Binding-site contacts:
Ligand atom C7 contacts residue ASN196 of chain 1.C at 3.9 Å.
Ligand atom O5 contacts residue PHE468 of chain 1.C at 3.4 Å (h-bond).
Ligand atom O5 contacts residue ARG194 of chain 1.C at 3.9 Å.
Ligand atom C8 contacts residue PRO467 of chain 1.C at 3.2 Å (hydrophobic).
Ligand atom C5 contacts residue TYR210 of chain 1.C at 3.6 Å (hydrophobic).
Ligand atom O6 contacts residue THR143 of chain 1.C at 4.1 Å.
Ligand atom C7 contacts residue PRO467 of chain 1.C at 3.4 Å (hydrophobic).
Ligand atom C3 contacts residue PHE468 of chain 1.C at 4.1 Å (hydrophobic).
Ligand atom C7 contacts residue TRP139 of chain 1.C at 3.9 Å (hydrophobic).
Ligand atom C3 contacts residue ALA469 of chain 1.C at 4.1 Å (hydrophobic).
Ligand atom O4 contacts residue ARG194 of chain 1.C at 3.4 Å (salt-bridge).
Ligand atom C1 contacts residue ASN141 of chain 1.C at 1.4 Å.
Ligand atom O7 contacts residue ASN141 of chain 1.C at 3.7 Å.
Ligand atom O4 contacts residue PHE468 of chain 1.C at 4.0 Å.
Ligand atom C8 contacts residue PRO464 of chain 1.C at 3.7 Å (hydrophobic).
Ligand atom C7 contacts residue TYR210 of chain 1.C at 3.8 Å (hydrophobic).
Ligand atom O7 contacts residue ASN196 of chain 1.C at 3.2 Å (h-bond).
Ligand atom C8 contacts residue TRP139 of chain 1.C at 3.8 Å (hydrophobic).
Ligand atom C6 contacts residue PHE468 of chain 1.C at 4.1 Å (hydrophobic).
Ligand atom C7 contacts residue ASN141 of chain 1.C at 3.5 Å.
Ligand atom C2 contacts residue ASN141 of chain 1.C at 2.4 Å.
Ligand atom C2 contacts residue PRO467 of chain 1.C at 4.0 Å (hydrophobic).
Ligand atom O6 contacts residue PHE468 of chain 1.C at 3.3 Å (h-bond).
Ligand atom C3 contacts residue ASN141 of chain 1.C at 3.8 Å.
Ligand atom N2 contacts residue ASN141 of chain 1.C at 2.9 Å (h-bond).
Ligand atom O5 contacts residue ASN141 of chain 1.C at 2.3 Å (h-bond).
Ligand atom O7 contacts residue TRP139 of chain 1.C at 3.5 Å.
Ligand atom N2 contacts residue ARG194 of chain 1.C at 4.0 Å.
Ligand atom O7 contacts residue TYR210 of chain 1.C at 2.8 Å (h-bond).
Ligand atom C1 contacts residue ARG194 of chain 1.C at 3.8 Å.
Ligand atom O4 contacts residue ALA469 of chain 1.C at 4.1 Å.
Ligand atom O3 contacts residue PRO467 of chain 1.C at 3.7 Å.
Ligand atom O3 contacts residue PHE468 of chain 1.C at 3.1 Å.
Ligand atom C6 contacts residue TYR210 of chain 1.C at 4.0 Å (hydrophobic).
Ligand atom C5 contacts residue ASN141 of chain 1.C at 3.6 Å.
Ligand atom O7 contacts residue ARG194 of chain 1.C at 2.8 Å (salt-bridge).
Ligand atom C7 contacts residue ARG194 of chain 1.C at 3.8 Å.
Ligand atom C2 contacts residue ARG194 of chain 1.C at 3.4 Å.
Ligand atom C3 contacts residue PRO467 of chain 1.C at 3.8 Å (hydrophobic).
Ligand atom N2 contacts residue PRO467 of chain 1.C at 3.0 Å (h-bond).

Sequence of chain 1.C:
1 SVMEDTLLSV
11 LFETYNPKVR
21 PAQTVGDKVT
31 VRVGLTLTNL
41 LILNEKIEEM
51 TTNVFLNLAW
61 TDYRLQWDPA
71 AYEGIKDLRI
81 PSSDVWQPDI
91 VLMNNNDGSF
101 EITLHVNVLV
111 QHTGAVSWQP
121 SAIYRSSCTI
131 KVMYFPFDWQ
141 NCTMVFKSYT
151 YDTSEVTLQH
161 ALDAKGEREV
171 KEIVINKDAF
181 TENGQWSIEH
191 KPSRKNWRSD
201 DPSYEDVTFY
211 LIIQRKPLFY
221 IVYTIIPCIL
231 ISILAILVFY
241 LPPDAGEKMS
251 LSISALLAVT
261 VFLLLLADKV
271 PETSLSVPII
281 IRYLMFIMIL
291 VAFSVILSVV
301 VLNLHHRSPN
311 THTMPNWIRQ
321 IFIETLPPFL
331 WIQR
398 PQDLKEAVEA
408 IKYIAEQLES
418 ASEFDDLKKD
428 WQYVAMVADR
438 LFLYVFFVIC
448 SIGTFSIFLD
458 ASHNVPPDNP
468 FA

A small-molecule ligand and the protein it binds are described below.
Small molecule (SMILES): CC(=O)N[C@H]1[C@H](O[C@H]2[C@H](O)[C@@H](NC(C)=O)CO[C@@H]2CO)O[C@H](CO)[C@@H](O[C@@H]2O[C@H](CO)[C@@H](O)[C@H](O)[C@@H]2O)[C@@H]1O